Binding-site contacts:
Ligand atom C8 contacts residue MET219 of chain 1.B at 4.4 Å (hydrophobic).
Ligand atom C2 contacts residue SER125 of chain 1.B at 3.8 Å.
Ligand atom C2 contacts residue GSH1 of chain 1.G at 4.2 Å.
Ligand atom C8 contacts residue DMS1 of chain 1.H at 4.5 Å.
Ligand atom C1 contacts residue GSH1 of chain 1.G at 2.8 Å.
Ligand atom O1 contacts residue PHE117 of chain 1.B at 3.4 Å.
Ligand atom O1 contacts residue GSH1 of chain 1.G at 3.1 Å (h-bond).
Ligand atom C8 contacts residue SER125 of chain 1.B at 4.3 Å.
Ligand atom C5 contacts residue SER21 of chain 1.B at 4.2 Å.
Ligand atom O2 contacts residue SER21 of chain 1.B at 3.3 Å.
Ligand atom C6 contacts residue SER21 of chain 1.B at 4.2 Å.
Ligand atom C4 contacts residue PHE46 of chain 1.B at 4.3 Å (hydrophobic).
Ligand atom C8 contacts residue VAL128 of chain 1.B at 4.2 Å (hydrophobic).
Ligand atom C6 contacts residue PRO22 of chain 1.B at 4.4 Å (hydrophobic).
Ligand atom C7 contacts residue MET124 of chain 1.B at 3.9 Å (hydrophobic).
Ligand atom C8 contacts residue MET124 of chain 1.B at 4.1 Å (hydrophobic).
Ligand atom O1 contacts residue SER121 of chain 1.B at 2.9 Å (h-bond).
Ligand atom C8 contacts residue PHE46 of chain 1.B at 4.3 Å (hydrophobic).
Ligand atom C4 contacts residue DMS1 of chain 1.H at 3.8 Å.
Ligand atom C4 contacts residue GSH1 of chain 1.G at 4.1 Å.
Ligand atom C6 contacts residue GSH1 of chain 1.G at 1.7 Å.
Ligand atom C2 contacts residue SER121 of chain 1.B at 4.0 Å.
Ligand atom C5 contacts residue LEU45 of chain 1.B at 4.4 Å (hydrophobic).
Ligand atom C1 contacts residue PHE117 of chain 1.B at 4.2 Å (hydrophobic).
Ligand atom C5 contacts residue GSH1 of chain 1.G at 2.7 Å.
Ligand atom C5 contacts residue DMS1 of chain 1.H at 4.5 Å.
Ligand atom O2 contacts residue GSH1 of chain 1.G at 2.9 Å (h-bond).
Ligand atom O2 contacts residue ARG20 of chain 1.B at 4.4 Å.
Ligand atom C1 contacts residue SER121 of chain 1.B at 3.8 Å.
Ligand atom C6 contacts residue PHE117 of chain 1.B at 4.3 Å (hydrophobic).
Ligand atom O2 contacts residue LEU45 of chain 1.B at 3.7 Å.
Ligand atom O2 contacts residue PRO22 of chain 1.B at 4.5 Å.

Sequence of chain 1.B:
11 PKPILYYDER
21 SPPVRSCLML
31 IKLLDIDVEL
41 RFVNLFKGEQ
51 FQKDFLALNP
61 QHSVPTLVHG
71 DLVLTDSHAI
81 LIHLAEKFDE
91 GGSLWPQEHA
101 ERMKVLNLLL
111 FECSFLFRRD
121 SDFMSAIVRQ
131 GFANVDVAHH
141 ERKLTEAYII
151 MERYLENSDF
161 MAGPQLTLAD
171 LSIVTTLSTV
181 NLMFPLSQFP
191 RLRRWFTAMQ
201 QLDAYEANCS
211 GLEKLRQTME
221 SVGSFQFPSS

This protein binds this small molecule.
Small molecule (SMILES): CC1(C)CC(=O)CC(=O)C1